Sequence of chain 1.C:
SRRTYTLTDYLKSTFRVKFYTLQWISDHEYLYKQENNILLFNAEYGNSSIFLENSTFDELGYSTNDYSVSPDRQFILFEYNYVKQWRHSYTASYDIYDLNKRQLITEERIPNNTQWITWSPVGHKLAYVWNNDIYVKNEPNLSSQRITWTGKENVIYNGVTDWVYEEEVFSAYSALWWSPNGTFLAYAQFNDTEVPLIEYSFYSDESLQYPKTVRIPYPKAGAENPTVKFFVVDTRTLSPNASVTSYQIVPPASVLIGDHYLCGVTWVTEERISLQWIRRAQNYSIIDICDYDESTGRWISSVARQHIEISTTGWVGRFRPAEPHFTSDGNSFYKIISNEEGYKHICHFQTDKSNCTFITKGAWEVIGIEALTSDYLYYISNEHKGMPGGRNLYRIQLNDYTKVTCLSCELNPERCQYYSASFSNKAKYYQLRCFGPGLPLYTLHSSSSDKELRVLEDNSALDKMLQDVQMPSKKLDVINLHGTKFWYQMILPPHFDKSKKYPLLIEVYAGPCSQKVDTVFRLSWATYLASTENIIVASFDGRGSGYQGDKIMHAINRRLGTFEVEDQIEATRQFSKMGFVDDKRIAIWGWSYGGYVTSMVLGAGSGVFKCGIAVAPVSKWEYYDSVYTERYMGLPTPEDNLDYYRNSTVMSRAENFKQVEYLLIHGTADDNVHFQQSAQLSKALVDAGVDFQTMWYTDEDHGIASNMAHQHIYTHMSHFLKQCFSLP

Binding-site contacts:
Ligand atom C8 contacts residue ASN283 of chain 1.C at 4.1 Å.
Ligand atom C6 contacts residue ALA281 of chain 1.C at 4.4 Å (hydrophobic).
Ligand atom N2 contacts residue ASN283 of chain 1.C at 2.9 Å (h-bond).
Ligand atom C3 contacts residue ASN283 of chain 1.C at 3.8 Å.
Ligand atom C7 contacts residue SER311 of chain 1.C at 4.4 Å.
Ligand atom O7 contacts residue THR312 of chain 1.C at 4.1 Å.
Ligand atom C5 contacts residue ASN283 of chain 1.C at 3.7 Å.
Ligand atom O5 contacts residue ASN283 of chain 1.C at 2.4 Å (h-bond).
Ligand atom C7 contacts residue ASN283 of chain 1.C at 3.2 Å.
Ligand atom C2 contacts residue ASN283 of chain 1.C at 2.5 Å.
Ligand atom C4 contacts residue ASN283 of chain 1.C at 4.2 Å.
Ligand atom C8 contacts residue THR312 of chain 1.C at 4.2 Å.
Ligand atom C1 contacts residue ASN283 of chain 1.C at 1.4 Å.
Ligand atom O5 contacts residue ALA281 of chain 1.C at 3.9 Å.
Ligand atom C1 contacts residue ALA281 of chain 1.C at 4.2 Å (hydrophobic).
Ligand atom O6 contacts residue ASP640 of chain 1.C at 3.6 Å (salt-bridge).
Ligand atom C5 contacts residue ALA281 of chain 1.C at 4.2 Å (hydrophobic).
Ligand atom O6 contacts residue ARG558 of chain 1.C at 3.9 Å.
Ligand atom O7 contacts residue ASN283 of chain 1.C at 3.5 Å (h-bond).
Ligand atom O7 contacts residue SER311 of chain 1.C at 3.7 Å.

The small molecule below binds the protein below.
Small molecule (SMILES): CC(=O)N[C@@H]1[C@@H](O)[C@H](O)[C@@H](CO)O[C@H]1O